The protein below binds the small molecule below.
Small molecule (SMILES): C[C@]12C=CC(=O)C=C1CC[C@@H]1[C@@H]2[C@@H](O)C[C@@]2(C)[C@H]1CC[C@]2(O)C(=O)CO

Binding-site contacts:
Ligand atom C19 contacts residue ARG90 of chain 1.A at 3.1 Å.
Ligand atom O03 contacts residue TYR59 of chain 1.B at 3.5 Å.
Ligand atom C12 contacts residue TYR59 of chain 1.B at 3.9 Å (hydrophobic).
Ligand atom C07 contacts residue TRP47 of chain 1.B at 3.6 Å (hydrophobic).
Ligand atom C08 contacts residue ARG90 of chain 1.A at 3.8 Å.
Ligand atom C15 contacts residue TRP47 of chain 1.B at 3.5 Å (hydrophobic).
Ligand atom O01 contacts residue ARG57 of chain 1.B at 3.3 Å (salt-bridge).
Ligand atom C02 contacts residue TYR59 of chain 1.B at 3.5 Å (hydrophobic).
Ligand atom C18 contacts residue SER91 of chain 1.A at 3.8 Å.
Ligand atom C01 contacts residue TYR59 of chain 1.B at 3.9 Å (hydrophobic).
Ligand atom O04 contacts residue PHE93 of chain 1.A at 3.3 Å.
Ligand atom C04 contacts residue TYR104 of chain 1.B at 3.6 Å (hydrophobic).
Ligand atom C18 contacts residue TRP47 of chain 1.B at 3.9 Å (hydrophobic).
Ligand atom C11 contacts residue ARG90 of chain 1.A at 3.9 Å.
Ligand atom C06 contacts residue TRP47 of chain 1.B at 3.8 Å (hydrophobic).
Ligand atom O03 contacts residue TYR60 of chain 1.B at 2.9 Å (h-bond).
Ligand atom O01 contacts residue TYR104 of chain 1.B at 4.0 Å.
Ligand atom C20 contacts residue ASP62 of chain 1.B at 3.9 Å.
Ligand atom O01 contacts residue TYR59 of chain 1.B at 3.4 Å (h-bond).
Ligand atom C04 contacts residue TYR59 of chain 1.B at 3.8 Å (hydrophobic).
Ligand atom C18 contacts residue ARG90 of chain 1.A at 3.5 Å.
Ligand atom C08 contacts residue TRP47 of chain 1.B at 3.6 Å (hydrophobic).
Ligand atom C09 contacts residue TYR59 of chain 1.B at 3.7 Å (hydrophobic).
Ligand atom C03 contacts residue TYR104 of chain 1.B at 3.9 Å (hydrophobic).
Ligand atom C03 contacts residue TYR59 of chain 1.B at 3.5 Å (hydrophobic).
Ligand atom C14 contacts residue TYR59 of chain 1.B at 3.7 Å (hydrophobic).
Ligand atom O04 contacts residue GLY61 of chain 1.B at 3.9 Å.
Ligand atom C07 contacts residue PHE50 of chain 1.B at 3.6 Å (hydrophobic).
Ligand atom C16 contacts residue TYR60 of chain 1.B at 3.6 Å (hydrophobic).
Ligand atom O02 contacts residue ARG90 of chain 1.A at 3.0 Å (salt-bridge).
Ligand atom C17 contacts residue TYR60 of chain 1.B at 3.7 Å (hydrophobic).
Ligand atom C20 contacts residue TYR60 of chain 1.B at 3.9 Å (hydrophobic).
Ligand atom O05 contacts residue ASP62 of chain 1.B at 2.9 Å (salt-bridge).
Ligand atom C04 contacts residue ARG57 of chain 1.B at 3.6 Å.
Ligand atom C03 contacts residue ARG57 of chain 1.B at 3.8 Å.
Ligand atom C04 contacts residue PHE50 of chain 1.B at 4.0 Å (hydrophobic).
Ligand atom C06 contacts residue PHE50 of chain 1.B at 3.7 Å (hydrophobic).
Ligand atom O02 contacts residue SER91 of chain 1.A at 3.4 Å.
Ligand atom C21 contacts residue ASP62 of chain 1.B at 3.4 Å.
Ligand atom O04 contacts residue ASP62 of chain 1.B at 3.6 Å.

Sequence of chain 1.B:
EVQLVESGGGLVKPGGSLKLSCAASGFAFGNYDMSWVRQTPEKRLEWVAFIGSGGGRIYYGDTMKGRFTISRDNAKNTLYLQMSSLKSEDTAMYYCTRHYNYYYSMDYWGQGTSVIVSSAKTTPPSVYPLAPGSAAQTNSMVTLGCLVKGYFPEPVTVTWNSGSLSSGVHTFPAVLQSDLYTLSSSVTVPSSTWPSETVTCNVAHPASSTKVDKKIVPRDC

Sequence of chain 1.A:
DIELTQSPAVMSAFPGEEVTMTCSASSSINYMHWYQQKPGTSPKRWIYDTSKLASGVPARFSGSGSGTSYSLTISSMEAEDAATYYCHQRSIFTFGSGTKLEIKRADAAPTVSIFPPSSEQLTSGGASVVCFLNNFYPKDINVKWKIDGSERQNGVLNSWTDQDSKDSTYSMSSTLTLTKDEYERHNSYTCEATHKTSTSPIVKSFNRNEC